This small molecule binds to this protein.
Small molecule (SMILES): CC(=O)N[C@H]1[C@H](O[C@H]2[C@H](O)[C@@H](NC(C)=O)CO[C@@H]2CO)O[C@H](CO)[C@@H](O)[C@@H]1O

Sequence of chain 1.B:
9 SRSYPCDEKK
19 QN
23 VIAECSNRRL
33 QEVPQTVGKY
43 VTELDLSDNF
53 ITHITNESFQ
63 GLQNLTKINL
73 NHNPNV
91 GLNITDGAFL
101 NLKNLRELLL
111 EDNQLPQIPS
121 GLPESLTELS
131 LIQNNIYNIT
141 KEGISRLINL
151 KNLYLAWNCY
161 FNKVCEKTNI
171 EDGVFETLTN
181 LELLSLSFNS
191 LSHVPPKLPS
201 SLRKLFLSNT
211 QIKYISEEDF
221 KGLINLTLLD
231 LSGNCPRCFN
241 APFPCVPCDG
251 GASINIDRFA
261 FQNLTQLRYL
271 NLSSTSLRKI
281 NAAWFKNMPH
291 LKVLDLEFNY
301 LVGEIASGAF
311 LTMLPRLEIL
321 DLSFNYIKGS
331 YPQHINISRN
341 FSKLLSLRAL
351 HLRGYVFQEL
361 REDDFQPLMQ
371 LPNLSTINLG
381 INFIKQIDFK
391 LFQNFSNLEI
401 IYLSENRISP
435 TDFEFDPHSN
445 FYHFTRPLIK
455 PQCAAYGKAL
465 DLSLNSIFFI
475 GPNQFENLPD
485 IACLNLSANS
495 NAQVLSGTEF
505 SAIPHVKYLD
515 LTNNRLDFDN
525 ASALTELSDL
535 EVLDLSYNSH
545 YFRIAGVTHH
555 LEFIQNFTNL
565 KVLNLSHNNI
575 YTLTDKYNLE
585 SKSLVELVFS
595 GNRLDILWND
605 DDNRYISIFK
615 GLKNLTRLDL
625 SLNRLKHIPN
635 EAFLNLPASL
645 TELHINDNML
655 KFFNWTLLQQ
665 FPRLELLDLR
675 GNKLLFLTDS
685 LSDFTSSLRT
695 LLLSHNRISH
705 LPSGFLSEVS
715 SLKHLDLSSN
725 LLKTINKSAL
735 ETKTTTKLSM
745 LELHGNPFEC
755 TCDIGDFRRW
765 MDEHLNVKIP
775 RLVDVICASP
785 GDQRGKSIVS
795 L

Binding-site contacts:
Ligand atom O6 contacts residue LEU468 of chain 1.B at 3.5 Å.
Ligand atom C5 contacts residue ARG450 of chain 1.B at 3.7 Å.
Ligand atom N2 contacts residue ASP514 of chain 1.B at 2.8 Å (salt-bridge).
Ligand atom C8 contacts residue CYS457 of chain 1.B at 4.0 Å (hydrophobic).
Ligand atom O5 contacts residue ARG450 of chain 1.B at 4.2 Å.
Ligand atom C1 contacts residue ASN489 of chain 1.B at 1.5 Å.
Ligand atom O6 contacts residue SER467 of chain 1.B at 3.4 Å (h-bond).
Ligand atom C8 contacts residue TYR512 of chain 1.B at 3.7 Å (hydrophobic).
Ligand atom O7 contacts residue ASN489 of chain 1.B at 3.7 Å.
Ligand atom C3 contacts residue ASP514 of chain 1.B at 4.0 Å.
Ligand atom N2 contacts residue ASN489 of chain 1.B at 2.8 Å (h-bond).
Ligand atom C7 contacts residue ASP514 of chain 1.B at 3.7 Å.
Ligand atom C5 contacts residue SER491 of chain 1.B at 4.0 Å.
Ligand atom C1 contacts residue SER467 of chain 1.B at 4.0 Å.
Ligand atom C7 contacts residue LYS454 of chain 1.B at 3.9 Å.
Ligand atom C2 contacts residue ASN489 of chain 1.B at 2.4 Å.
Ligand atom C6 contacts residue SER467 of chain 1.B at 3.9 Å.
Ligand atom C6 contacts residue LEU468 of chain 1.B at 3.9 Å (hydrophobic).
Ligand atom O7 contacts residue ILE453 of chain 1.B at 3.6 Å.
Ligand atom O5 contacts residue ASN489 of chain 1.B at 2.4 Å (h-bond).
Ligand atom C3 contacts residue ARG450 of chain 1.B at 4.2 Å.
Ligand atom C8 contacts residue ASP514 of chain 1.B at 3.6 Å.
Ligand atom C1 contacts residue ARG450 of chain 1.B at 3.9 Å.
Ligand atom C6 contacts residue SER491 of chain 1.B at 4.2 Å.
Ligand atom C8 contacts residue LYS454 of chain 1.B at 4.0 Å.
Ligand atom C7 contacts residue ASN489 of chain 1.B at 3.4 Å.
Ligand atom C2 contacts residue ASP514 of chain 1.B at 3.7 Å.
Ligand atom C4 contacts residue ASN489 of chain 1.B at 4.2 Å.
Ligand atom O7 contacts residue LYS454 of chain 1.B at 2.9 Å (salt-bridge).
Ligand atom O5 contacts residue ASP465 of chain 1.B at 4.0 Å.
Ligand atom C5 contacts residue ASN489 of chain 1.B at 3.7 Å.
Ligand atom O5 contacts residue SER491 of chain 1.B at 4.2 Å.
Ligand atom C5 contacts residue SER467 of chain 1.B at 4.2 Å.
Ligand atom C1 contacts residue ASP465 of chain 1.B at 4.0 Å.
Ligand atom C1 contacts residue SER491 of chain 1.B at 4.1 Å.
Ligand atom O5 contacts residue SER467 of chain 1.B at 3.3 Å.
Ligand atom C1 contacts residue ASP514 of chain 1.B at 3.7 Å.
Ligand atom O6 contacts residue SER404 of chain 1.B at 4.0 Å.
Ligand atom C3 contacts residue ASN489 of chain 1.B at 3.7 Å.
Ligand atom O3 contacts residue LYS454 of chain 1.B at 4.0 Å.